Sequence of chain 1.D:
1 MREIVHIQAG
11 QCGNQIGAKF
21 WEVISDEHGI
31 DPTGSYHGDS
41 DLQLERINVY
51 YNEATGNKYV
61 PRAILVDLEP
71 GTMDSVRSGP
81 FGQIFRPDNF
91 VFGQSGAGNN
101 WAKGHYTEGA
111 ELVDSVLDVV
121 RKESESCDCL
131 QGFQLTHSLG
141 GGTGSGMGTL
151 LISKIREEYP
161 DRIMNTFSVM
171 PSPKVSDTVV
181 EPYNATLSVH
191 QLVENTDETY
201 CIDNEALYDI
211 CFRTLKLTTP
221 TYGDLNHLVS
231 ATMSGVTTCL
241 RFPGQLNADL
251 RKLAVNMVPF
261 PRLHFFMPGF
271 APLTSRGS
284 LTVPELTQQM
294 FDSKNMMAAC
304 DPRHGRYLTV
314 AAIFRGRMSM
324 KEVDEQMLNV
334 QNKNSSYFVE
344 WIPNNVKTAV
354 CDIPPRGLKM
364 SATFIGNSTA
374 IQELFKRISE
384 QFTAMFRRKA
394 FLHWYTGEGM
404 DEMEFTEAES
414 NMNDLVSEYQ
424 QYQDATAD

Binding-site contacts:
Ligand atom C02 contacts residue ASP177 of chain 1.D at 2.9 Å.
Ligand atom O12 contacts residue GTP1 of chain 1.Y at 3.0 Å.
Ligand atom C15 contacts residue TYR222 of chain 1.D at 3.5 Å (hydrophobic).
Ligand atom C30 contacts residue VAL175 of chain 1.D at 3.6 Å (hydrophobic).
Ligand atom O01 contacts residue SER176 of chain 1.D at 2.9 Å.
Ligand atom O14 contacts residue TYR222 of chain 1.D at 2.9 Å (h-bond).
Ligand atom C08 contacts residue TYR222 of chain 1.D at 3.3 Å (hydrophobic).
Ligand atom C11 contacts residue GTP1 of chain 1.Y at 3.6 Å.
Ligand atom C01 contacts residue VAL175 of chain 1.D at 3.6 Å (hydrophobic).
Ligand atom C12 contacts residue GLN11 of chain 1.D at 2.7 Å.
Ligand atom C27 contacts residue VAL175 of chain 1.D at 3.5 Å (hydrophobic).
Ligand atom O01 contacts residue ASP177 of chain 1.D at 2.7 Å (salt-bridge).
Ligand atom O01 contacts residue VAL175 of chain 1.D at 3.1 Å (h-bond).
Ligand atom O07 contacts residue SER176 of chain 1.D at 3.7 Å.
Ligand atom O10 contacts residue THR178 of chain 1.D at 3.7 Å.
Ligand atom C13 contacts residue TYR222 of chain 1.D at 3.5 Å (hydrophobic).
Ligand atom C37 contacts residue VAL175 of chain 1.D at 3.5 Å (hydrophobic).
Ligand atom C01 contacts residue ASP177 of chain 1.D at 3.4 Å.
Ligand atom C07 contacts residue SER176 of chain 1.D at 3.4 Å.
Ligand atom C09 contacts residue GTP1 of chain 1.Y at 3.4 Å.
Ligand atom C40 contacts residue PRO173 of chain 1.D at 3.1 Å (hydrophobic).
Ligand atom C25 contacts residue PRO220 of chain 1.D at 3.6 Å (hydrophobic).
Ligand atom C13 contacts residue GTP1 of chain 1.Y at 3.6 Å.
Ligand atom C38 contacts residue PRO220 of chain 1.D at 3.6 Å (hydrophobic).
Ligand atom C37 contacts residue THR221 of chain 1.D at 3.7 Å.
Ligand atom C05 contacts residue THR178 of chain 1.D at 3.4 Å.
Ligand atom C08 contacts residue SER176 of chain 1.D at 3.5 Å.
Ligand atom C25 contacts residue VAL175 of chain 1.D at 3.6 Å (hydrophobic).
Ligand atom C04 contacts residue ASP177 of chain 1.D at 3.2 Å.
Ligand atom C14 contacts residue TYR222 of chain 1.D at 3.7 Å (hydrophobic).
Ligand atom C24 contacts residue PRO220 of chain 1.D at 3.4 Å (hydrophobic).
Ligand atom C37 contacts residue TYR222 of chain 1.D at 3.6 Å (hydrophobic).
Ligand atom C12 contacts residue GTP1 of chain 1.Y at 3.1 Å.
Ligand atom C38 contacts residue TYR208 of chain 1.D at 3.8 Å (hydrophobic).
Ligand atom C37 contacts residue LEU225 of chain 1.D at 3.6 Å (hydrophobic).
Ligand atom C07 contacts residue THR178 of chain 1.D at 3.7 Å.
Ligand atom C03 contacts residue ASP177 of chain 1.D at 2.8 Å.
Ligand atom C11 contacts residue GLN11 of chain 1.D at 3.6 Å.
Ligand atom C37 contacts residue PRO220 of chain 1.D at 3.3 Å (hydrophobic).
Ligand atom C13 contacts residue GLN11 of chain 1.D at 2.7 Å.

This small molecule binds to this protein.
Small molecule (SMILES): C=C1C[C@@H]2CC[C@@]34C[C@H]5O[C@H]6[C@@H](O3)[C@H]3O[C@H](CC[C@@H]3O[C@H]6[C@H]5O4)CC(=O)C[C@@H]3[C@@H](OC)[C@@H](C[C@H](O)CN)O[C@H]3C[C@H]3O[C@@H](CC[C@@H]1O2)C[C@@H](C)C3=C